Binding-site contacts:
Ligand atom C3 contacts residue ASN256 of chain 6.A at 4.0 Å.
Ligand atom N2 contacts residue ASN256 of chain 6.A at 3.3 Å (h-bond).
Ligand atom C2 contacts residue ASN256 of chain 6.A at 2.8 Å.
Ligand atom O5 contacts residue ASN256 of chain 6.A at 2.3 Å (h-bond).
Ligand atom C5 contacts residue ASN256 of chain 6.A at 3.7 Å.
Ligand atom N2 contacts residue THR258 of chain 6.A at 4.4 Å.
Ligand atom C1 contacts residue ASN256 of chain 6.A at 1.4 Å.
Ligand atom C4 contacts residue ASN256 of chain 6.A at 4.3 Å.
Ligand atom C7 contacts residue ASN256 of chain 6.A at 4.4 Å.
Ligand atom C7 contacts residue THR258 of chain 6.A at 4.5 Å.
Ligand atom O3 contacts residue ASN256 of chain 6.A at 4.4 Å.
Ligand atom C8 contacts residue THR258 of chain 6.A at 3.4 Å.

Sequence of chain 6.A:
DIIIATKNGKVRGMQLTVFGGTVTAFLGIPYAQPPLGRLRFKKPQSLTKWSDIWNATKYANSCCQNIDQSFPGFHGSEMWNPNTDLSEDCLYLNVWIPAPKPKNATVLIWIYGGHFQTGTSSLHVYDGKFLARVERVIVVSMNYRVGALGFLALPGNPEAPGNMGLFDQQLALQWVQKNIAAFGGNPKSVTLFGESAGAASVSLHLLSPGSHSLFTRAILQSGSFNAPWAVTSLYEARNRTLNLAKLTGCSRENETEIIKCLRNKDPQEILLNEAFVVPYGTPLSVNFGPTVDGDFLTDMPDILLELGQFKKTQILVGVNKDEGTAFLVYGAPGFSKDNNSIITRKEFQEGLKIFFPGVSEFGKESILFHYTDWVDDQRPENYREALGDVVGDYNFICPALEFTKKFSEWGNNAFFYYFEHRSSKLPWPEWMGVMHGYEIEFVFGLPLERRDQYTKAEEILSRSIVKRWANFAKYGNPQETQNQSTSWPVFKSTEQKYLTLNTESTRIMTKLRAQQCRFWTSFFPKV

A protein and the small-molecule ligand that binds it are described below.
Small molecule (SMILES): CC(=O)N[C@@H]1[C@@H](O)[C@H](O)[C@@H](CO)O[C@H]1O